This protein binds this small molecule.
Small molecule (SMILES): CC(=O)N[C@H]1[C@H](O[C@H]2[C@H](O)[C@@H](NC(C)=O)CO[C@@H]2CO)O[C@H](CO)[C@@H](O[C@@H]2O[C@H](CO[C@H]3O[C@H](CO)[C@@H](O)[C@H](O)[C@@H]3O)[C@@H](O)[C@H](O[C@H]3O[C@H](CO)[C@@H](O)[C@H](O)[C@@H]3O)[C@@H]2O)[C@@H]1O

Sequence of chain 1.A:
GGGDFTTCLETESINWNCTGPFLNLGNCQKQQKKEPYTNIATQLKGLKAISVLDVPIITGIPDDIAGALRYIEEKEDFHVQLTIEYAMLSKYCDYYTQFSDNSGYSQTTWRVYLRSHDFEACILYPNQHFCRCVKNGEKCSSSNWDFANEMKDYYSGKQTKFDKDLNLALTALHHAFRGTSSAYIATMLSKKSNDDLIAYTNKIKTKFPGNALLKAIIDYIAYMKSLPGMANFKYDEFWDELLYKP

Binding-site contacts:
Ligand atom C2 contacts residue ASN17 of chain 1.A at 2.5 Å.
Ligand atom O6 contacts residue TRP16 of chain 1.A at 2.8 Å (h-bond).
Ligand atom N2 contacts residue ASN17 of chain 1.A at 3.0 Å (h-bond).
Ligand atom C6 contacts residue TRP16 of chain 1.A at 4.0 Å (hydrophobic).
Ligand atom C8 contacts residue THR7 of chain 1.A at 3.6 Å.
Ligand atom C1 contacts residue TRP16 of chain 1.A at 4.3 Å (hydrophobic).
Ligand atom C7 contacts residue ASN17 of chain 1.A at 3.5 Å.
Ligand atom O7 contacts residue GLY3 of chain 1.A at 4.2 Å.
Ligand atom O5 contacts residue ASN15 of chain 1.A at 4.3 Å.
Ligand atom O5 contacts residue TRP16 of chain 1.A at 3.7 Å.
Ligand atom C8 contacts residue CYS8 of chain 1.A at 4.0 Å (hydrophobic).
Ligand atom C5 contacts residue ASN15 of chain 1.A at 4.1 Å.
Ligand atom O6 contacts residue ASN15 of chain 1.A at 4.4 Å.
Ligand atom C5 contacts residue ASN17 of chain 1.A at 3.5 Å.
Ligand atom C8 contacts residue CYS18 of chain 1.A at 4.0 Å (hydrophobic).
Ligand atom C1 contacts residue ASN17 of chain 1.A at 1.4 Å.
Ligand atom C1 contacts residue ASN15 of chain 1.A at 4.2 Å.
Ligand atom C5 contacts residue TRP16 of chain 1.A at 4.3 Å (hydrophobic).
Ligand atom O5 contacts residue ASN17 of chain 1.A at 2.2 Å (h-bond).
Ligand atom C8 contacts residue THR11 of chain 1.A at 4.0 Å.
Ligand atom O7 contacts residue ASN17 of chain 1.A at 3.5 Å (h-bond).
Ligand atom C4 contacts residue ASN17 of chain 1.A at 4.2 Å.
Ligand atom O7 contacts residue GLY2 of chain 1.A at 4.3 Å.
Ligand atom C3 contacts residue ASN17 of chain 1.A at 3.8 Å.
Ligand atom C7 contacts residue THR7 of chain 1.A at 4.3 Å.